This protein binds this small molecule.
Small molecule (SMILES): COC(=O)CCC(=O)OC

Binding-site contacts:
Ligand atom C01 contacts residue THR209 of chain 1.B at 3.5 Å.
Ligand atom C01 contacts residue SER149 of chain 1.B at 3.5 Å.
Ligand atom C03 contacts residue SER149 of chain 1.B at 3.8 Å.
Ligand atom C06 contacts residue THR151 of chain 1.B at 3.6 Å.
Ligand atom O09 contacts residue SER150 of chain 1.B at 3.1 Å (h-bond).
Ligand atom O08 contacts residue SER150 of chain 1.B at 3.6 Å.
Ligand atom O02 contacts residue SER149 of chain 1.B at 3.9 Å.
Ligand atom O08 contacts residue THR151 of chain 1.B at 3.5 Å (h-bond).
Ligand atom C06 contacts residue SER149 of chain 1.B at 2.9 Å.
Ligand atom C10 contacts residue PO41 of chain 1.I at 3.6 Å.
Ligand atom C10 contacts residue SER149 of chain 1.B at 3.4 Å.
Ligand atom C03 contacts residue THR209 of chain 1.B at 3.6 Å.
Ligand atom O08 contacts residue HIS177 of chain 1.B at 2.9 Å (h-bond).
Ligand atom C07 contacts residue HIS177 of chain 1.B at 4.0 Å.
Ligand atom O08 contacts residue PO41 of chain 1.I at 3.9 Å.
Ligand atom C10 contacts residue SER150 of chain 1.B at 3.8 Å.
Ligand atom C10 contacts residue NAD1 of chain 1.H at 3.1 Å.
Ligand atom O09 contacts residue SER149 of chain 1.B at 3.5 Å.
Ligand atom C07 contacts residue THR151 of chain 1.B at 3.9 Å.
Ligand atom C05 contacts residue THR209 of chain 1.B at 4.0 Å.
Ligand atom O02 contacts residue GLY210 of chain 1.B at 3.5 Å (h-bond).
Ligand atom O04 contacts residue PRO122 of chain 1.B at 4.2 Å.
Ligand atom C07 contacts residue SER150 of chain 1.B at 3.5 Å.
Ligand atom O09 contacts residue NAD1 of chain 1.H at 3.3 Å.
Ligand atom C06 contacts residue SER150 of chain 1.B at 3.8 Å.
Ligand atom C01 contacts residue GLY210 of chain 1.B at 3.4 Å.
Ligand atom O09 contacts residue PO41 of chain 1.I at 3.7 Å.
Ligand atom C05 contacts residue THR151 of chain 1.B at 3.6 Å.
Ligand atom C07 contacts residue SER149 of chain 1.B at 3.6 Å.
Ligand atom C01 contacts residue PRO122 of chain 1.B at 4.1 Å (hydrophobic).
Ligand atom O04 contacts residue SER149 of chain 1.B at 3.7 Å.
Ligand atom C05 contacts residue SER149 of chain 1.B at 4.0 Å.
Ligand atom C01 contacts residue ALA211 of chain 1.B at 3.1 Å (hydrophobic).
Ligand atom C01 contacts residue THR152 of chain 1.B at 4.5 Å.
Ligand atom O02 contacts residue ALA211 of chain 1.B at 3.6 Å (h-bond).
Ligand atom O02 contacts residue THR209 of chain 1.B at 2.7 Å (h-bond).
Ligand atom C07 contacts residue PO41 of chain 1.I at 3.8 Å.

Sequence of chain 1.B:
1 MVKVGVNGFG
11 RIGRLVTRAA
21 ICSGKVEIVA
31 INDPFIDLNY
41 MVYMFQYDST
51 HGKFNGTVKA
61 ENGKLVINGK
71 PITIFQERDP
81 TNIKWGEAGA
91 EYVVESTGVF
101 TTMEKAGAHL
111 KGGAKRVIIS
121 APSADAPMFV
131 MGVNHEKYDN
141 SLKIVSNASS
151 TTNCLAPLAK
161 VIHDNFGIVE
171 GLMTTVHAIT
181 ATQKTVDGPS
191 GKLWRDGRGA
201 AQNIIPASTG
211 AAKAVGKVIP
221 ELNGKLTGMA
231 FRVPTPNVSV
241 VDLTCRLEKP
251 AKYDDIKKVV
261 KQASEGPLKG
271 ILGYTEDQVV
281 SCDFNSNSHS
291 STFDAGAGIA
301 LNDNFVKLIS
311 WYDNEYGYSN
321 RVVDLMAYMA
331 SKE